Sequence of chain 1.A:
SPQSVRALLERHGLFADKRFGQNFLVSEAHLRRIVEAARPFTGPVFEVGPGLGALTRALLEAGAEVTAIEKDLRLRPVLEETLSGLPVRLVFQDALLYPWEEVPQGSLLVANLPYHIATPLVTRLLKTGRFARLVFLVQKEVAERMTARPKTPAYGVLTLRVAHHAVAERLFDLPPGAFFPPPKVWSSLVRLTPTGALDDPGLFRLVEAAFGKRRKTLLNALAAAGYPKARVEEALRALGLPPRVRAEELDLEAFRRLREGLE

Binding-site contacts:
Ligand atom N7 contacts residue PRO119 of chain 1.A at 3.6 Å.
Ligand atom C8 contacts residue PRO119 of chain 1.A at 3.4 Å (hydrophobic).
Ligand atom N3 contacts residue ILE74 of chain 1.A at 3.6 Å.
Ligand atom O3' contacts residue LEU80 of chain 1.A at 3.7 Å.
Ligand atom C2 contacts residue LYS76 of chain 1.A at 3.5 Å.
Ligand atom S5' contacts residue ASN28 of chain 1.A at 3.4 Å (h-bond).
Ligand atom CS contacts residue LEU118 of chain 1.A at 3.7 Å (hydrophobic).
Ligand atom C8 contacts residue PHE25 of chain 1.A at 3.1 Å (hydrophobic).
Ligand atom N6 contacts residue LYS76 of chain 1.A at 3.5 Å.
Ligand atom C6 contacts residue LYS76 of chain 1.A at 3.6 Å.
Ligand atom C5 contacts residue LYS76 of chain 1.A at 3.6 Å.
Ligand atom O4' contacts residue PRO119 of chain 1.A at 3.4 Å.
Ligand atom N3 contacts residue LYS76 of chain 1.A at 3.3 Å (salt-bridge).
Ligand atom C2' contacts residue GLU75 of chain 1.A at 3.5 Å.
Ligand atom O2' contacts residue GLN27 of chain 1.A at 2.9 Å (h-bond).
Ligand atom N9 contacts residue PRO119 of chain 1.A at 3.6 Å.
Ligand atom C2' contacts residue GLN27 of chain 1.A at 3.7 Å.
Ligand atom C5' contacts residue GLY26 of chain 1.A at 3.6 Å.
Ligand atom C1' contacts residue GLU75 of chain 1.A at 3.3 Å.
Ligand atom N6 contacts residue ASP99 of chain 1.A at 2.9 Å (salt-bridge).
Ligand atom N1 contacts residue ALA100 of chain 1.A at 2.9 Å (h-bond).
Ligand atom C2' contacts residue PHE25 of chain 1.A at 3.5 Å (hydrophobic).
Ligand atom C4' contacts residue GLY54 of chain 1.A at 3.5 Å.
Ligand atom C1' contacts residue GLY54 of chain 1.A at 3.7 Å.
Ligand atom N7 contacts residue HIS121 of chain 1.A at 3.7 Å.
Ligand atom O4' contacts residue GLY54 of chain 1.A at 3.1 Å.
Ligand atom C4 contacts residue LYS76 of chain 1.A at 3.7 Å.
Ligand atom CS contacts residue ASN117 of chain 1.A at 3.5 Å.
Ligand atom O3' contacts residue GLU75 of chain 1.A at 2.7 Å (salt-bridge).
Ligand atom C2 contacts residue ILE74 of chain 1.A at 3.5 Å (hydrophobic).
Ligand atom C3' contacts residue GLN27 of chain 1.A at 3.7 Å.
Ligand atom C3' contacts residue GLU75 of chain 1.A at 3.7 Å.
Ligand atom O3' contacts residue GLY56 of chain 1.A at 3.1 Å.
Ligand atom S5' contacts residue GLY26 of chain 1.A at 3.6 Å (h-bond).
Ligand atom CS contacts residue ASN28 of chain 1.A at 3.2 Å.
Ligand atom N1 contacts residue LYS76 of chain 1.A at 3.6 Å.
Ligand atom C2 contacts residue ALA100 of chain 1.A at 3.7 Å (hydrophobic).
Ligand atom O2' contacts residue PHE25 of chain 1.A at 3.6 Å.
Ligand atom CS contacts residue GLY26 of chain 1.A at 3.5 Å.
Ligand atom O2' contacts residue GLU75 of chain 1.A at 2.7 Å (salt-bridge).

A protein and the small-molecule ligand that binds it are described below.
Small molecule (SMILES): CSC[C@H]1O[C@@H](n2cnc3c(N)ncnc32)[C@H](O)[C@@H]1O